This small molecule binds to this protein.
Small molecule (SMILES): CCCCCCCCCCCCCC(=O)OC[C@H](CO)OC(=O)CCCCCCCCCCCCC

Sequence of chain 1.A:
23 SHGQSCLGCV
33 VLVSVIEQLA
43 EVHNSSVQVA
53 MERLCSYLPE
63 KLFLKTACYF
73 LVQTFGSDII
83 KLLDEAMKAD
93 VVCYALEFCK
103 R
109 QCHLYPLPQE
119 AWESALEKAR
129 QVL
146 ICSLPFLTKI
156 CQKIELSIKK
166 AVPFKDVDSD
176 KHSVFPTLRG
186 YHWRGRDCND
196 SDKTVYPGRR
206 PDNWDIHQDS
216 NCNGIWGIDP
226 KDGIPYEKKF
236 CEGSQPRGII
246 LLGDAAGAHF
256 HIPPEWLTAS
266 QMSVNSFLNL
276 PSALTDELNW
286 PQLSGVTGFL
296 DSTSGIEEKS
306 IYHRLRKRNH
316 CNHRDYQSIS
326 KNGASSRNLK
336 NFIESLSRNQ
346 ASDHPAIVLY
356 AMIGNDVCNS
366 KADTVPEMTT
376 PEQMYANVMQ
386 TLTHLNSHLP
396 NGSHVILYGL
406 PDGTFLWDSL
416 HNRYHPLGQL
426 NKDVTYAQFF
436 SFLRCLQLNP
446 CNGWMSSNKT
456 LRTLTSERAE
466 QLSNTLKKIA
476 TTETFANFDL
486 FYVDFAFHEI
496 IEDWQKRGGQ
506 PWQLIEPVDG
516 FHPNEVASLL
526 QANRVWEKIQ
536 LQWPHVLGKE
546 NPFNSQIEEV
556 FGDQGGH

Binding-site contacts:
Ligand atom CA9 contacts residue PHE516 of chain 1.A at 3.7 Å (hydrophobic).
Ligand atom CG1 contacts residue GLY328 of chain 1.A at 3.7 Å.
Ligand atom CA5 contacts residue ILE358 of chain 1.A at 3.9 Å (hydrophobic).
Ligand atom OG1 contacts residue ALA250 of chain 1.A at 3.5 Å.
Ligand atom CB8 contacts residue ILE257 of chain 1.A at 3.8 Å (hydrophobic).
Ligand atom CA3 contacts residue ASP249 of chain 1.A at 3.5 Å.
Ligand atom C33 contacts residue PHE492 of chain 1.A at 3.3 Å (hydrophobic).
Ligand atom CA4 contacts residue ILE358 of chain 1.A at 3.9 Å (hydrophobic).
Ligand atom CA9 contacts residue LEU411 of chain 1.A at 3.8 Å (hydrophobic).
Ligand atom CA3 contacts residue ALA251 of chain 1.A at 3.7 Å (hydrophobic).
Ligand atom C34 contacts residue PHE492 of chain 1.A at 3.2 Å (hydrophobic).
Ligand atom CA2 contacts residue ASN360 of chain 1.A at 3.1 Å.
Ligand atom CB7 contacts residue LEU29 of chain 1.A at 3.8 Å (hydrophobic).
Ligand atom CA6 contacts residue PHE516 of chain 1.A at 3.6 Å (hydrophobic).
Ligand atom OG1 contacts residue PHE516 of chain 1.A at 3.6 Å.
Ligand atom OG2 contacts residue HIS517 of chain 1.A at 3.7 Å.
Ligand atom OA1 contacts residue ASP249 of chain 1.A at 3.8 Å.
Ligand atom OA1 contacts residue GLY328 of chain 1.A at 3.1 Å (h-bond).
Ligand atom CA1 contacts residue ALA250 of chain 1.A at 3.3 Å (hydrophobic).
Ligand atom CG2 contacts residue PRO445 of chain 1.A at 3.7 Å (hydrophobic).
Ligand atom CA2 contacts residue PHE516 of chain 1.A at 3.8 Å (hydrophobic).
Ligand atom CA5 contacts residue ALA251 of chain 1.A at 3.9 Å (hydrophobic).
Ligand atom CA4 contacts residue ASP249 of chain 1.A at 3.5 Å.
Ligand atom OXT contacts residue GLY328 of chain 1.A at 3.9 Å.
Ligand atom CCA contacts residue PHE410 of chain 1.A at 3.9 Å (hydrophobic).
Ligand atom CA5 contacts residue PHE516 of chain 1.A at 3.7 Å (hydrophobic).
Ligand atom C33 contacts residue PRO518 of chain 1.A at 3.6 Å (hydrophobic).
Ligand atom OA1 contacts residue ALA250 of chain 1.A at 2.9 Å.
Ligand atom CA1 contacts residue ASN360 of chain 1.A at 3.3 Å.
Ligand atom CCA contacts residue PHE492 of chain 1.A at 3.3 Å (hydrophobic).
Ligand atom CB8 contacts residue VAL513 of chain 1.A at 3.5 Å (hydrophobic).
Ligand atom C34 contacts residue PRO518 of chain 1.A at 3.5 Å (hydrophobic).
Ligand atom OG1 contacts residue HIS517 of chain 1.A at 3.0 Å (h-bond).
Ligand atom CA7 contacts residue PHE516 of chain 1.A at 3.7 Å (hydrophobic).
Ligand atom CBA contacts residue PHE410 of chain 1.A at 3.8 Å (hydrophobic).
Ligand atom CG1 contacts residue ASN360 of chain 1.A at 3.9 Å.
Ligand atom CA3 contacts residue HIS517 of chain 1.A at 3.8 Å.
Ligand atom OA1 contacts residue ASN360 of chain 1.A at 3.0 Å (h-bond).
Ligand atom CB2 contacts residue HIS517 of chain 1.A at 3.7 Å.
Ligand atom CA1 contacts residue HIS517 of chain 1.A at 3.6 Å.